Sequence of chain 1.D:
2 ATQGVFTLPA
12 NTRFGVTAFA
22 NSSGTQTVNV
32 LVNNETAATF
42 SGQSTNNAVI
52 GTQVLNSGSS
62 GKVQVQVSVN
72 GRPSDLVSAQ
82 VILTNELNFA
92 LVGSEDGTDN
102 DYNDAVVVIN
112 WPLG

Binding-site contacts:
Ligand atom C7 contacts residue TA51 of chain 1.R at 3.4 Å.
Ligand atom C3 contacts residue CA1 of chain 1.S at 3.4 Å.
Ligand atom O5 contacts residue SER24 of chain 1.D at 2.9 Å (h-bond).
Ligand atom C4 contacts residue CA1 of chain 1.S at 3.5 Å.
Ligand atom O4 contacts residue GLY115 of chain 1.C at 2.5 Å (h-bond).
Ligand atom C6 contacts residue GLY98 of chain 1.D at 3.5 Å.
Ligand atom N2 contacts residue TA51 of chain 1.R at 2.8 Å (h-bond).
Ligand atom O3 contacts residue ASP102 of chain 1.D at 2.9 Å (salt-bridge).
Ligand atom C2 contacts residue ASP105 of chain 1.D at 3.2 Å.
Ligand atom O4 contacts residue CA1 of chain 1.S at 2.5 Å.
Ligand atom C3 contacts residue CA1 of chain 1.T at 3.4 Å.
Ligand atom C4 contacts residue SER24 of chain 1.D at 3.4 Å.
Ligand atom O2 contacts residue GLU96 of chain 1.D at 3.4 Å (salt-bridge).
Ligand atom C4 contacts residue GLY115 of chain 1.C at 3.5 Å.
Ligand atom C2 contacts residue ASP97 of chain 1.D at 3.4 Å.
Ligand atom O6 contacts residue ASP97 of chain 1.D at 2.9 Å (salt-bridge).
Ligand atom C6 contacts residue GLY115 of chain 1.C at 3.6 Å.
Ligand atom O2 contacts residue ASP97 of chain 1.D at 2.6 Å (salt-bridge).
Ligand atom C6 contacts residue ASP97 of chain 1.D at 3.4 Å.
Ligand atom C2 contacts residue SER23 of chain 1.D at 3.6 Å.
Ligand atom O5 contacts residue SER23 of chain 1.D at 3.4 Å (h-bond).
Ligand atom O2 contacts residue ASP105 of chain 1.D at 3.3 Å (salt-bridge).
Ligand atom O2 contacts residue CA1 of chain 1.T at 2.6 Å.
Ligand atom O5 contacts residue TA51 of chain 1.R at 2.2 Å (h-bond).
Ligand atom O3 contacts residue CA1 of chain 1.S at 2.5 Å.
Ligand atom O4 contacts residue SER23 of chain 1.D at 3.4 Å.
Ligand atom O3 contacts residue SER24 of chain 1.D at 2.8 Å (h-bond).
Ligand atom C2 contacts residue TA51 of chain 1.R at 2.4 Å.
Ligand atom C2 contacts residue CA1 of chain 1.T at 3.3 Å.
Ligand atom C1 contacts residue SER23 of chain 1.D at 3.3 Å.
Ligand atom O3 contacts residue ASP100 of chain 1.D at 2.6 Å (salt-bridge).
Ligand atom O7 contacts residue TA51 of chain 1.R at 3.3 Å.
Ligand atom C1 contacts residue TA51 of chain 1.R at 1.4 Å.
Ligand atom C3 contacts residue ASP100 of chain 1.D at 3.1 Å.
Ligand atom O3 contacts residue CA1 of chain 1.T at 2.5 Å.
Ligand atom C5 contacts residue TA51 of chain 1.R at 3.5 Å.
Ligand atom C3 contacts residue SER24 of chain 1.D at 3.5 Å.
Ligand atom O4 contacts residue ASN22 of chain 1.D at 3.0 Å (h-bond).
Ligand atom C6 contacts residue SER24 of chain 1.D at 3.6 Å.
Ligand atom O3 contacts residue ASP105 of chain 1.D at 3.0 Å (salt-bridge).

The protein below binds the small molecule below.
Small molecule (SMILES): CC(=O)N[C@H]1CO[C@H](CO)[C@@H](O[C@@H]2O[C@@H](C)[C@@H](O)[C@@H](O)[C@@H]2O)[C@@H]1O

Sequence of chain 1.C:
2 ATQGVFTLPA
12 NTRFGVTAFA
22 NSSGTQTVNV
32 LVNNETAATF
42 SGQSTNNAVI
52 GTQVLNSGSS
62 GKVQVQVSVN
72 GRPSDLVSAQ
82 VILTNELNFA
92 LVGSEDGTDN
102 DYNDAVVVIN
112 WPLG